Binding-site contacts:
Ligand atom C2 contacts residue ILE10 of chain 1.A at 4.3 Å (hydrophobic).
Ligand atom N contacts residue VAL64 of chain 1.A at 4.3 Å.
Ligand atom N contacts residue GLU81 of chain 1.A at 2.9 Å (salt-bridge).
Ligand atom C6 contacts residue ALA144 of chain 1.A at 4.4 Å (hydrophobic).
Ligand atom C6 contacts residue PHE80 of chain 1.A at 4.0 Å (hydrophobic).
Ligand atom N contacts residue PHE80 of chain 1.A at 4.5 Å.
Ligand atom C6 contacts residue VAL64 of chain 1.A at 4.3 Å (hydrophobic).
Ligand atom C3 contacts residue VAL18 of chain 1.A at 4.2 Å (hydrophobic).
Ligand atom C5 contacts residue PHE80 of chain 1.A at 4.4 Å (hydrophobic).
Ligand atom N2 contacts residue LEU134 of chain 1.A at 3.5 Å.
Ligand atom C9 contacts residue LEU83 of chain 1.A at 3.5 Å (hydrophobic).
Ligand atom C6 contacts residue ALA31 of chain 1.A at 4.0 Å (hydrophobic).
Ligand atom C4 contacts residue VAL18 of chain 1.A at 4.0 Å (hydrophobic).
Ligand atom N contacts residue LEU83 of chain 1.A at 3.8 Å.
Ligand atom C5 contacts residue ALA144 of chain 1.A at 4.3 Å (hydrophobic).
Ligand atom N contacts residue LEU134 of chain 1.A at 3.3 Å.
Ligand atom C9 contacts residue PHE82 of chain 1.A at 4.1 Å (hydrophobic).
Ligand atom N contacts residue ALA31 of chain 1.A at 3.4 Å.
Ligand atom C3 contacts residue LEU134 of chain 1.A at 4.1 Å (hydrophobic).
Ligand atom N2 contacts residue LEU83 of chain 1.A at 3.0 Å (h-bond).
Ligand atom N2 contacts residue PHE82 of chain 1.A at 3.5 Å.
Ligand atom C2 contacts residue LEU134 of chain 1.A at 3.5 Å (hydrophobic).
Ligand atom N2 contacts residue GLU81 of chain 1.A at 3.6 Å.
Ligand atom C5 contacts residue VAL18 of chain 1.A at 4.4 Å (hydrophobic).
Ligand atom C2 contacts residue ALA31 of chain 1.A at 3.9 Å (hydrophobic).
Ligand atom N contacts residue PHE82 of chain 1.A at 3.8 Å.
Ligand atom C9 contacts residue LEU134 of chain 1.A at 3.5 Å (hydrophobic).
Ligand atom C9 contacts residue ALA31 of chain 1.A at 4.0 Å (hydrophobic).
Ligand atom C5 contacts residue ASP145 of chain 1.A at 4.4 Å.
Ligand atom C6 contacts residue LEU134 of chain 1.A at 3.9 Å (hydrophobic).
Ligand atom N2 contacts residue ALA31 of chain 1.A at 3.8 Å.
Ligand atom C1 contacts residue LEU134 of chain 1.A at 3.3 Å (hydrophobic).
Ligand atom C1 contacts residue ALA31 of chain 1.A at 3.5 Å (hydrophobic).
Ligand atom C9 contacts residue ILE10 of chain 1.A at 3.9 Å (hydrophobic).
Ligand atom C1 contacts residue GLU81 of chain 1.A at 4.0 Å.

The protein below binds the small molecule below.
Small molecule (SMILES): c1ccc2[nH]ncc2c1

Sequence of chain 1.A:
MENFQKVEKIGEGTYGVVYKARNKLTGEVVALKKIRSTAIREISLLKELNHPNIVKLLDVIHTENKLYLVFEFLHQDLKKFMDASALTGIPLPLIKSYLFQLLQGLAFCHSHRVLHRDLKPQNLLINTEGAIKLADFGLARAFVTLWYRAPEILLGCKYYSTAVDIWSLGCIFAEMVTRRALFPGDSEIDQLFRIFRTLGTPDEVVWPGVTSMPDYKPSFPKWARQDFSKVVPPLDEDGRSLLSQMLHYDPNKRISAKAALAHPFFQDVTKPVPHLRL